Sequence of chain 1.A:
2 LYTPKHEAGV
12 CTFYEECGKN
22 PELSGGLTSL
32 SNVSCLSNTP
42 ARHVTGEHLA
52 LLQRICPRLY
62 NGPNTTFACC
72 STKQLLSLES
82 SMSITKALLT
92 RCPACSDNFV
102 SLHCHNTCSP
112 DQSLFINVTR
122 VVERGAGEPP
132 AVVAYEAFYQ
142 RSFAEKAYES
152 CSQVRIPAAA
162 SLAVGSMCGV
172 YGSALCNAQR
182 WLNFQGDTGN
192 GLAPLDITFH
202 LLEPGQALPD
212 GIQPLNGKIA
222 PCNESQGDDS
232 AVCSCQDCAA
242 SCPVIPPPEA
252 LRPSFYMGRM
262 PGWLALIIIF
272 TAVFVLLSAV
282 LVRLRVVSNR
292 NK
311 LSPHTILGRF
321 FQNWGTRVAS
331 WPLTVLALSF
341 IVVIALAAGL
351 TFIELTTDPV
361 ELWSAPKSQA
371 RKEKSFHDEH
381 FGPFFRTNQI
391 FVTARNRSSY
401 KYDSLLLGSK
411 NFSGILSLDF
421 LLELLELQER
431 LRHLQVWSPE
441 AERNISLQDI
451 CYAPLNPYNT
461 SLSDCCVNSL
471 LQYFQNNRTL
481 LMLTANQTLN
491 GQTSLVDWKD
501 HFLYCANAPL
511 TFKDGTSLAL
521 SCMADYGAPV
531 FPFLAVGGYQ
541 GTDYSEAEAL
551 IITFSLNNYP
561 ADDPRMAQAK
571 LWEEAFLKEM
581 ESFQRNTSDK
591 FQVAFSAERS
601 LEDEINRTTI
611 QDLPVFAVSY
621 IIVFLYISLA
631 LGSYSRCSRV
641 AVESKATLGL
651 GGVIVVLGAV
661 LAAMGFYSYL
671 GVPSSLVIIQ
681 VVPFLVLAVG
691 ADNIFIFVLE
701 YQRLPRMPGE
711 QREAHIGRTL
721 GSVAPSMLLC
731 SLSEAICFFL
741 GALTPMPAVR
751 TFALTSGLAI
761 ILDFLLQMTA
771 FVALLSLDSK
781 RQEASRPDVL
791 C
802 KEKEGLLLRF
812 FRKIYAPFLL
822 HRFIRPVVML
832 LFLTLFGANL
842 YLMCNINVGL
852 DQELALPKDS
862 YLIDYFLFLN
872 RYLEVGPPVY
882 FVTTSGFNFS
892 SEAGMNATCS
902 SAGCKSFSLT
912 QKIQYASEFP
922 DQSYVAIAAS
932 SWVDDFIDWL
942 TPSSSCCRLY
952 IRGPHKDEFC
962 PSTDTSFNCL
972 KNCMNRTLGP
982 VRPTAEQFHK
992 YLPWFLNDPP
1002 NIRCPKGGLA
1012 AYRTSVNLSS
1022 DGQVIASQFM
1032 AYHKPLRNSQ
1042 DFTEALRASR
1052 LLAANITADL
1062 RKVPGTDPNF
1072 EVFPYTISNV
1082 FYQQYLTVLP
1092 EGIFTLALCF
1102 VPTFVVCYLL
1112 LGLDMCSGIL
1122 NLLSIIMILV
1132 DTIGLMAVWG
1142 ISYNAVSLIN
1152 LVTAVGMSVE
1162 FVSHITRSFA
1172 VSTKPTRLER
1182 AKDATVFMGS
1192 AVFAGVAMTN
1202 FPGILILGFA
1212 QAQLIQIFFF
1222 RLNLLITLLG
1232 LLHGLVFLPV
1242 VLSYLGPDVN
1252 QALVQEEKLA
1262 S

Binding-site contacts:
Ligand atom C2 contacts residue ASN976 of chain 1.A at 2.5 Å.
Ligand atom C4 contacts residue ASN976 of chain 1.A at 4.2 Å.
Ligand atom C8 contacts residue ASN976 of chain 1.A at 3.9 Å.
Ligand atom C8 contacts residue CYS974 of chain 1.A at 3.7 Å (hydrophobic).
Ligand atom C5 contacts residue ASN976 of chain 1.A at 3.7 Å.
Ligand atom N2 contacts residue ASN976 of chain 1.A at 2.9 Å (h-bond).
Ligand atom C8 contacts residue MET975 of chain 1.A at 4.2 Å (hydrophobic).
Ligand atom C3 contacts residue ASN976 of chain 1.A at 3.8 Å.
Ligand atom O5 contacts residue ASN976 of chain 1.A at 2.4 Å (h-bond).
Ligand atom C8 contacts residue GLN988 of chain 1.A at 3.6 Å.
Ligand atom C7 contacts residue ASN976 of chain 1.A at 3.3 Å.
Ligand atom C1 contacts residue ASN976 of chain 1.A at 1.4 Å.
Ligand atom O7 contacts residue ASN976 of chain 1.A at 3.4 Å (h-bond).

A small-molecule ligand and the protein it binds are described below.
Small molecule (SMILES): CC(=O)N[C@@H]1[C@@H](O)[C@H](O)[C@@H](CO)O[C@H]1O